This protein binds this small molecule.
Small molecule (SMILES): CC(=O)N[C@@H]1[C@@H](O)[C@H](O)[C@@H](CO)O[C@H]1O

Sequence of chain 1.C:
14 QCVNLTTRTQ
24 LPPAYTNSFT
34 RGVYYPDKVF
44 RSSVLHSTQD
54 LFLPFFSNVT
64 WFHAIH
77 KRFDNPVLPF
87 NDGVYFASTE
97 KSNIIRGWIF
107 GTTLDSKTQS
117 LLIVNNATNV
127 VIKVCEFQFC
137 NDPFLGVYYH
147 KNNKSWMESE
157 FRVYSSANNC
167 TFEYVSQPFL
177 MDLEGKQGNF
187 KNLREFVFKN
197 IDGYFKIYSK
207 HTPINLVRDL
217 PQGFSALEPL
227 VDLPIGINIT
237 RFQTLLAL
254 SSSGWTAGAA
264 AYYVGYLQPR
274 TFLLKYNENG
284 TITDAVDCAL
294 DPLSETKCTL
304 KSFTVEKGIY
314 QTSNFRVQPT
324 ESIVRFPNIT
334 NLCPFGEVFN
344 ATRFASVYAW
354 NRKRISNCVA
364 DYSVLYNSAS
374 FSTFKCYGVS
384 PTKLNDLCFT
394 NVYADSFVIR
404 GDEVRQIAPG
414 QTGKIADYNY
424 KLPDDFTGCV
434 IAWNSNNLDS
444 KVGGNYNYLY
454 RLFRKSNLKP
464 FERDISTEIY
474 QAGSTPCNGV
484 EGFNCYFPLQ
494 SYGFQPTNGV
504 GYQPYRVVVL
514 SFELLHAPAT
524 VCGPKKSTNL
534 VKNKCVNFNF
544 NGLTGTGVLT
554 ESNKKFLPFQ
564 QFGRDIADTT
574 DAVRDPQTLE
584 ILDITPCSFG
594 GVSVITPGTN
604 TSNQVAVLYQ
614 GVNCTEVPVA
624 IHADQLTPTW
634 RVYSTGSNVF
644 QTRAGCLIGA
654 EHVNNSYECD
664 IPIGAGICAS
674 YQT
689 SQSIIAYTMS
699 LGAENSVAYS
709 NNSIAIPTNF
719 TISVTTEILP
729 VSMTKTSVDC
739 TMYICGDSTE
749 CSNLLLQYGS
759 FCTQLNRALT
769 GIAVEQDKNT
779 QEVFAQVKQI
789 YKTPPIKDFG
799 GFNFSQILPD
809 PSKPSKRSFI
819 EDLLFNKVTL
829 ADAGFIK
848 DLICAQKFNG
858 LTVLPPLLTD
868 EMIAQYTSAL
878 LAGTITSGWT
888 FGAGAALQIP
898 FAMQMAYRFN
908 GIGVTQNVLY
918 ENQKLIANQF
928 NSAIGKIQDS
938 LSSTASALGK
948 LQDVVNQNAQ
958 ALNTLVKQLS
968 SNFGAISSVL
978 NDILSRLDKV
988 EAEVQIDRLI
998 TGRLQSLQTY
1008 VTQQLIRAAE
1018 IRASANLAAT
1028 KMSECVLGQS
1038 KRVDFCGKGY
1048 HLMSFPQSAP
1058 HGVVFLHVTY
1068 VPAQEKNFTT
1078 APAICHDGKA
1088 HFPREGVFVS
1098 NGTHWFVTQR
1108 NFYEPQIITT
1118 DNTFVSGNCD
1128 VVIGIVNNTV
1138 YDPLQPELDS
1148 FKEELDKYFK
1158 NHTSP

Binding-site contacts:
Ligand atom C4 contacts residue ASN61 of chain 1.C at 4.1 Å.
Ligand atom O7 contacts residue PHE59 of chain 1.C at 4.5 Å.
Ligand atom O5 contacts residue ASN61 of chain 1.C at 2.2 Å (h-bond).
Ligand atom C7 contacts residue ASN61 of chain 1.C at 3.3 Å.
Ligand atom C2 contacts residue ASN61 of chain 1.C at 2.5 Å.
Ligand atom C8 contacts residue PHE59 of chain 1.C at 3.7 Å (hydrophobic).
Ligand atom O7 contacts residue ASN61 of chain 1.C at 2.9 Å (h-bond).
Ligand atom C1 contacts residue ASN61 of chain 1.C at 1.5 Å.
Ligand atom C5 contacts residue ASN61 of chain 1.C at 3.6 Å.
Ligand atom C3 contacts residue ASN61 of chain 1.C at 3.8 Å.
Ligand atom C7 contacts residue PHE59 of chain 1.C at 4.4 Å (hydrophobic).
Ligand atom N2 contacts residue ASN61 of chain 1.C at 3.1 Å (h-bond).